Binding-site contacts:
Ligand atom CD2 contacts residue VAL609 of chain 1.A at 3.5 Å (hydrophobic).
Ligand atom CB contacts residue TYR487 of chain 1.A at 3.4 Å (hydrophobic).
Ligand atom C contacts residue SER502 of chain 1.A at 3.4 Å.
Ligand atom CD2 contacts residue HIS500 of chain 1.A at 3.4 Å.
Ligand atom CD1 contacts residue VAL501 of chain 1.A at 3.2 Å (hydrophobic).
Ligand atom OH contacts residue LYS663 of chain 1.A at 3.5 Å.
Ligand atom CG1 contacts residue VAL501 of chain 1.A at 3.5 Å (hydrophobic).
Ligand atom N contacts residue GLY608 of chain 1.A at 3.2 Å (h-bond).
Ligand atom OG contacts residue GLU641 of chain 1.A at 2.7 Å (salt-bridge).
Ligand atom O contacts residue LEU606 of chain 1.A at 3.4 Å.
Ligand atom CA contacts residue TRP503 of chain 1.A at 3.5 Å (hydrophobic).
Ligand atom N contacts residue SER502 of chain 1.A at 2.7 Å (h-bond).
Ligand atom CA contacts residue HIS500 of chain 1.A at 3.3 Å.
Ligand atom ND1 contacts residue TYR487 of chain 1.A at 2.9 Å (h-bond).
Ligand atom CB contacts residue ASP499 of chain 1.A at 3.4 Å.
Ligand atom O contacts residue VAL501 of chain 1.A at 3.2 Å.
Ligand atom OG contacts residue ASN605 of chain 1.A at 3.5 Å (h-bond).
Ligand atom CE2 contacts residue SER610 of chain 1.A at 3.2 Å.
Ligand atom CD1 contacts residue VAL609 of chain 1.A at 3.5 Å (hydrophobic).
Ligand atom N contacts residue HIS500 of chain 1.A at 3.0 Å (h-bond).
Ligand atom CG2 contacts residue TYR487 of chain 1.A at 3.5 Å (hydrophobic).
Ligand atom CA contacts residue GLY608 of chain 1.A at 3.5 Å.
Ligand atom CA contacts residue SER502 of chain 1.A at 3.2 Å.
Ligand atom OG contacts residue HIS504 of chain 1.A at 3.3 Å.
Ligand atom O contacts residue ASP499 of chain 1.A at 3.1 Å.
Ligand atom O contacts residue HIS500 of chain 1.A at 3.3 Å (h-bond).
Ligand atom O contacts residue SER610 of chain 1.A at 2.6 Å (h-bond).
Ligand atom NE2 contacts residue ASP499 of chain 1.A at 3.1 Å (salt-bridge).
Ligand atom NE2 contacts residue PHE495 of chain 1.A at 3.4 Å.
Ligand atom CD1 contacts residue LEU484 of chain 1.A at 3.4 Å (hydrophobic).
Ligand atom O contacts residue SER502 of chain 1.A at 3.0 Å (h-bond).
Ligand atom O contacts residue SER607 of chain 1.A at 2.7 Å (h-bond).
Ligand atom C contacts residue VAL609 of chain 1.A at 3.4 Å (hydrophobic).
Ligand atom CG contacts residue VAL609 of chain 1.A at 3.3 Å (hydrophobic).
Ligand atom N contacts residue ASP499 of chain 1.A at 3.2 Å (salt-bridge).
Ligand atom CA contacts residue SER502 of chain 1.A at 3.2 Å.
Ligand atom O contacts residue VAL609 of chain 1.A at 3.2 Å.
Ligand atom CB contacts residue GLU641 of chain 1.A at 3.4 Å.
Ligand atom N contacts residue SER610 of chain 1.A at 3.2 Å (h-bond).
Ligand atom N contacts residue TRP503 of chain 1.A at 3.4 Å.

The small molecule below binds the protein below.
Small molecule (SMILES): CC[C@H](C)[C@H](NC(=O)[C@H](CO)NC(=O)[C@H](CC(C)C)NC(=O)[C@H](CC1=NC=NC1)NC(=O)CNC(=O)[C@H](Cc1ccc(O)cc1)NC(=O)[C@@H](N)CO)C(=O)NCC(=O)N[C@H](C=O)[C@@H](C)O

Sequence of chain 1.A:
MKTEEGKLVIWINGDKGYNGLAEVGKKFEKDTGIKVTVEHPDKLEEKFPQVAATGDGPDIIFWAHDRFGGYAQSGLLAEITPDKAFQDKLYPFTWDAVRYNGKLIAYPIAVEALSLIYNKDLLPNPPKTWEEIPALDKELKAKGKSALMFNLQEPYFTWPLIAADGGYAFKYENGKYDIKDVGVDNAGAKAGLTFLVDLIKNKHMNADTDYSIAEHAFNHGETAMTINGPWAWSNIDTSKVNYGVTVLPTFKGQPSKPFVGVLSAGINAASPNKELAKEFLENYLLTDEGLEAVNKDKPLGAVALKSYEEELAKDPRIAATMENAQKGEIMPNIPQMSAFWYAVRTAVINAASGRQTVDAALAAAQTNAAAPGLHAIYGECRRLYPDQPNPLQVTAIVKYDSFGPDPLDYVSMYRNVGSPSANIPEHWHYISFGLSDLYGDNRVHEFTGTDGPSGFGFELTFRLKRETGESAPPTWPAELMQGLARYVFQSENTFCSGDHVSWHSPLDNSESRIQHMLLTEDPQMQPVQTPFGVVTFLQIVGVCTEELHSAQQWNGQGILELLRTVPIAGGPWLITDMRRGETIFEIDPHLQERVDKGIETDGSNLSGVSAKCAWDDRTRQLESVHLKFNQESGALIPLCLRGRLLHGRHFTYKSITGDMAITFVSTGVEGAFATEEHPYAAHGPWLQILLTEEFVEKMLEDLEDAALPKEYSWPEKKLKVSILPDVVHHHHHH